Binding-site contacts:
Ligand atom C14 contacts residue LEU99 of chain 1.B at 4.1 Å (hydrophobic).
Ligand atom C17 contacts residue MET90 of chain 1.B at 2.9 Å (hydrophobic).
Ligand atom C12 contacts residue MET90 of chain 1.B at 3.7 Å (hydrophobic).
Ligand atom C3 contacts residue PHE86 of chain 1.B at 4.0 Å (hydrophobic).
Ligand atom C15 contacts residue TRP120 of chain 1.B at 3.6 Å (hydrophobic).
Ligand atom C2 contacts residue TYR57 of chain 1.B at 4.1 Å (hydrophobic).
Ligand atom C3 contacts residue TYR16 of chain 1.B at 3.1 Å (hydrophobic).
Ligand atom C4 contacts residue ASP103 of chain 1.B at 3.9 Å.
Ligand atom O1 contacts residue ASP103 of chain 1.B at 2.6 Å (salt-bridge).
Ligand atom C2 contacts residue TYR16 of chain 1.B at 3.0 Å (hydrophobic).
Ligand atom C12 contacts residue GLY60 of chain 1.B at 3.8 Å.
Ligand atom C6 contacts residue ASP40 of chain 1.B at 2.9 Å.
Ligand atom C19 contacts residue ASP40 of chain 1.B at 3.2 Å.
Ligand atom C3 contacts residue ASP40 of chain 1.B at 3.6 Å.
Ligand atom C1 contacts residue VAL20 of chain 1.B at 4.2 Å (hydrophobic).
Ligand atom C10 contacts residue ASP40 of chain 1.B at 3.6 Å.
Ligand atom C7 contacts residue TRP120 of chain 1.B at 3.3 Å (hydrophobic).
Ligand atom C4 contacts residue ASP40 of chain 1.B at 2.8 Å.
Ligand atom C7 contacts residue ASP40 of chain 1.B at 3.9 Å.
Ligand atom C4 contacts residue PHE86 of chain 1.B at 4.1 Å (hydrophobic).
Ligand atom C6 contacts residue TRP120 of chain 1.B at 3.2 Å (hydrophobic).
Ligand atom C18 contacts residue GLY60 of chain 1.B at 4.0 Å.
Ligand atom C16 contacts residue MET90 of chain 1.B at 3.6 Å (hydrophobic).
Ligand atom C4 contacts residue ALA118 of chain 1.B at 4.1 Å (hydrophobic).
Ligand atom O1 contacts residue TYR16 of chain 1.B at 2.5 Å (h-bond).
Ligand atom C5 contacts residue ASP40 of chain 1.B at 2.8 Å.
Ligand atom C11 contacts residue GLY60 of chain 1.B at 4.2 Å.
Ligand atom C19 contacts residue PHE56 of chain 1.B at 3.7 Å (hydrophobic).
Ligand atom C11 contacts residue LEU61 of chain 1.B at 4.0 Å (hydrophobic).
Ligand atom C3 contacts residue ASP103 of chain 1.B at 3.7 Å.
Ligand atom C14 contacts residue MET90 of chain 1.B at 3.9 Å (hydrophobic).
Ligand atom C12 contacts residue VAL66 of chain 1.B at 4.2 Å (hydrophobic).
Ligand atom O1 contacts residue MET116 of chain 1.B at 3.4 Å.
Ligand atom O1 contacts residue PHE86 of chain 1.B at 3.8 Å.
Ligand atom C13 contacts residue MET90 of chain 1.B at 3.7 Å (hydrophobic).
Ligand atom C3 contacts residue MET116 of chain 1.B at 4.0 Å (hydrophobic).
Ligand atom C15 contacts residue LEU99 of chain 1.B at 4.0 Å (hydrophobic).
Ligand atom C7 contacts residue LEU99 of chain 1.B at 3.7 Å (hydrophobic).
Ligand atom C15 contacts residue MET90 of chain 1.B at 4.0 Å (hydrophobic).
Ligand atom O2 contacts residue MET90 of chain 1.B at 2.3 Å (h-bond).

This protein binds this small molecule.
Small molecule (SMILES): C[C@]12CCC(=O)C=C1CC[C@@H]1[C@@H]2CC[C@]2(C)C(=O)CC[C@@H]12

Sequence of chain 1.B:
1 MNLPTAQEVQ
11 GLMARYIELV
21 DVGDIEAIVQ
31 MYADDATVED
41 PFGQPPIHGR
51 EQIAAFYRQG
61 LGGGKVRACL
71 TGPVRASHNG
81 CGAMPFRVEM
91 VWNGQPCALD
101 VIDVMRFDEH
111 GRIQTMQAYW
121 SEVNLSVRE